Sequence of chain 2.A:
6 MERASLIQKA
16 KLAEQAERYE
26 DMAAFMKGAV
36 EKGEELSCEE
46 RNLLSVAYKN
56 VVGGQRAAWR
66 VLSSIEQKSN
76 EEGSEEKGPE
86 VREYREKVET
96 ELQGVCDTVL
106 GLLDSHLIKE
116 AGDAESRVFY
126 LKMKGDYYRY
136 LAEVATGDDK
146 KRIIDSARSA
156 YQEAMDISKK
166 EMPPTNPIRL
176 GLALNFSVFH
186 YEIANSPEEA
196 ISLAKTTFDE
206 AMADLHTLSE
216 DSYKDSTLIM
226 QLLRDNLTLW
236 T

A protein and the small-molecule ligand that binds it are described below.
Small molecule (SMILES): CN(C)CCSSCCNC(=O)C1CCN(C(=O)C(C)(C)Oc2ccc(Cl)cc2)CC1

Binding-site contacts:
Ligand atom O3 contacts residue CYS43 of chain 2.A at 3.7 Å.
Ligand atom C8 contacts residue GLY176 of chain 2.A at 4.4 Å.
Ligand atom S1 contacts residue ASN47 of chain 2.A at 3.8 Å.
Ligand atom CL1 contacts residue PHE124 of chain 2.A at 3.6 Å.
Ligand atom C8 contacts residue ILE173 of chain 2.A at 3.8 Å (hydrophobic).
Ligand atom C11 contacts residue ASP220 of chain 2.A at 4.3 Å.
Ligand atom O1 contacts residue PRO172 of chain 2.A at 3.5 Å.
Ligand atom C14 contacts residue ASN47 of chain 2.A at 4.3 Å.
Ligand atom CL1 contacts residue LYS127 of chain 2.A at 3.7 Å.
Ligand atom S1 contacts residue CYS43 of chain 2.A at 2.0 Å (h-bond).
Ligand atom C9 contacts residue ILE173 of chain 2.A at 4.1 Å (hydrophobic).
Ligand atom C3 contacts residue ILE8 of chain 2.B at 3.9 Å (hydrophobic).
Ligand atom C1 contacts residue LEU223 of chain 2.A at 3.8 Å (hydrophobic).
Ligand atom C16 contacts residue ASN47 of chain 2.A at 3.5 Å.
Ligand atom C7 contacts residue ILE173 of chain 2.A at 4.1 Å (hydrophobic).
Ligand atom C8 contacts residue SER5 of chain 2.B at 3.5 Å.
Ligand atom N2 contacts residue ASN47 of chain 2.A at 4.3 Å.
Ligand atom C13 contacts residue ASN47 of chain 2.A at 4.3 Å.
Ligand atom S1 contacts residue GLU44 of chain 2.A at 3.1 Å (salt-bridge).
Ligand atom C3 contacts residue LEU223 of chain 2.A at 4.3 Å (hydrophobic).
Ligand atom C4 contacts residue PRO172 of chain 2.A at 4.0 Å (hydrophobic).
Ligand atom C17 contacts residue ASN47 of chain 2.A at 3.9 Å.
Ligand atom O3 contacts residue ARG46 of chain 2.A at 4.0 Å.
Ligand atom C9 contacts residue SER5 of chain 2.B at 3.9 Å.
Ligand atom C3 contacts residue ILE224 of chain 2.A at 4.3 Å (hydrophobic).
Ligand atom C3 contacts residue PRO6 of chain 2.B at 3.8 Å (hydrophobic).
Ligand atom C9 contacts residue PRO172 of chain 2.A at 3.2 Å (hydrophobic).
Ligand atom C14 contacts residue CYS43 of chain 2.A at 3.6 Å (hydrophobic).
Ligand atom O2 contacts residue ILE8 of chain 2.B at 2.9 Å.
Ligand atom C8 contacts residue PRO172 of chain 2.A at 3.5 Å (hydrophobic).
Ligand atom C16 contacts residue CYS43 of chain 2.A at 3.2 Å (hydrophobic).
Ligand atom N2 contacts residue CYS43 of chain 2.A at 2.7 Å (h-bond).
Ligand atom C6 contacts residue PHE124 of chain 2.A at 4.3 Å (hydrophobic).
Ligand atom C7 contacts residue SER5 of chain 2.B at 4.4 Å.
Ligand atom C1 contacts residue ASP220 of chain 2.A at 4.0 Å.
Ligand atom O3 contacts residue ILE173 of chain 2.A at 3.9 Å.
Ligand atom C6 contacts residue ILE173 of chain 2.A at 4.3 Å (hydrophobic).
Ligand atom C9 contacts residue ILE224 of chain 2.A at 4.1 Å (hydrophobic).
Ligand atom C15 contacts residue CYS43 of chain 2.A at 3.3 Å (hydrophobic).
Ligand atom C10 contacts residue ILE8 of chain 2.B at 4.0 Å (hydrophobic).

Sequence of chain 2.B:
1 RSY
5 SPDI